Sequence of chain 1.B:
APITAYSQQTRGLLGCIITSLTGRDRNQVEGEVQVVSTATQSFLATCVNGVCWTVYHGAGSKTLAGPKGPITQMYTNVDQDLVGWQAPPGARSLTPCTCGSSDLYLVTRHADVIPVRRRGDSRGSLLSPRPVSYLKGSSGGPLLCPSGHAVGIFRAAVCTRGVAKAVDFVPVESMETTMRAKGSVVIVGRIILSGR

Binding-site contacts:
Ligand atom O24 contacts residue GLY138 of chain 1.B at 3.1 Å (h-bond).
Ligand atom O27 contacts residue SER140 of chain 1.B at 2.4 Å (h-bond).
Ligand atom N45 contacts residue SER134 of chain 1.E at 2.9 Å (h-bond).
Ligand atom N23 contacts residue SER140 of chain 1.B at 3.2 Å (h-bond).
Ligand atom C22 contacts residue SER140 of chain 1.B at 3.4 Å.
Ligand atom N18 contacts residue ARG156 of chain 1.B at 3.0 Å (salt-bridge).
Ligand atom S44 contacts residue VAL79 of chain 1.B at 3.5 Å (h-bond).
Ligand atom C50 contacts residue SER134 of chain 1.E at 3.2 Å.
Ligand atom S44 contacts residue ASP82 of chain 1.B at 3.4 Å (salt-bridge).
Ligand atom C16 contacts residue LEU136 of chain 1.B at 3.5 Å (hydrophobic).
Ligand atom C14 contacts residue ALA158 of chain 1.B at 3.5 Å (hydrophobic).
Ligand atom C13 contacts residue VAL133 of chain 1.B at 3.6 Å (hydrophobic).
Ligand atom C35 contacts residue ASP82 of chain 1.B at 3.6 Å.
Ligand atom C21 contacts residue ARG156 of chain 1.B at 3.5 Å.
Ligand atom C40 contacts residue ASP169 of chain 1.B at 3.1 Å.
Ligand atom O17 contacts residue LYS137 of chain 1.B at 3.0 Å (salt-bridge).
Ligand atom O28 contacts residue GLY138 of chain 1.B at 3.1 Å (h-bond).
Ligand atom C36 contacts residue ASP82 of chain 1.B at 3.5 Å.
Ligand atom C37 contacts residue ASP82 of chain 1.B at 3.3 Å.
Ligand atom S25 contacts residue SER140 of chain 1.B at 3.2 Å (h-bond).
Ligand atom C39 contacts residue ARG156 of chain 1.B at 3.4 Å.
Ligand atom C43 contacts residue ASP82 of chain 1.B at 3.3 Å.
Ligand atom O27 contacts residue GLY138 of chain 1.B at 3.3 Å.
Ligand atom O8 contacts residue ALA158 of chain 1.B at 3.3 Å (h-bond).
Ligand atom C30 contacts residue HIS58 of chain 1.B at 3.4 Å.
Ligand atom N38 contacts residue ASP82 of chain 1.B at 3.4 Å.
Ligand atom C10 contacts residue VAL133 of chain 1.E at 3.2 Å (hydrophobic).
Ligand atom C46 contacts residue TYR57 of chain 1.B at 3.4 Å (hydrophobic).
Ligand atom N45 contacts residue TYR135 of chain 1.E at 3.4 Å.
Ligand atom C40 contacts residue ARG156 of chain 1.B at 3.4 Å.
Ligand atom N23 contacts residue HIS58 of chain 1.B at 3.2 Å (h-bond).
Ligand atom C21 contacts residue PHE155 of chain 1.B at 3.2 Å (hydrophobic).
Ligand atom C47 contacts residue TYR135 of chain 1.E at 3.5 Å (hydrophobic).
Ligand atom C2 contacts residue ALA157 of chain 1.B at 3.6 Å (hydrophobic).
Ligand atom O24 contacts residue SER140 of chain 1.B at 3.4 Å (h-bond).
Ligand atom C43 contacts residue TYR135 of chain 1.E at 3.4 Å (hydrophobic).
Ligand atom O28 contacts residue LYS137 of chain 1.B at 3.4 Å.
Ligand atom O51 contacts residue ARG156 of chain 1.B at 3.1 Å (salt-bridge).
Ligand atom N45 contacts residue HIS58 of chain 1.B at 3.6 Å.
Ligand atom C35 contacts residue SER134 of chain 1.E at 3.1 Å.

A protein and the small-molecule ligand that binds it are described below.
Small molecule (SMILES): COc1ccc2c(OC[C@@H]3C[C@H]4C(=O)N(C)CCCC/C=C\[C@@H]5C[C@@]5(C(=O)NS(=O)(=O)C5(C)CC5)NC(=O)N34)cc(-c3nc(C(C)C)cs3)nc2c1

Sequence of chain 1.E:
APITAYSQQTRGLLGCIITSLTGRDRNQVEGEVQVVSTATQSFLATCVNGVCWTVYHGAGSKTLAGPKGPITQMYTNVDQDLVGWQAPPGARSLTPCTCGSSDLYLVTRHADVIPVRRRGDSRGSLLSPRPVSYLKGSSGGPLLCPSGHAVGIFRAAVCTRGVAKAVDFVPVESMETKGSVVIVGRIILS